Sequence of chain 1.D:
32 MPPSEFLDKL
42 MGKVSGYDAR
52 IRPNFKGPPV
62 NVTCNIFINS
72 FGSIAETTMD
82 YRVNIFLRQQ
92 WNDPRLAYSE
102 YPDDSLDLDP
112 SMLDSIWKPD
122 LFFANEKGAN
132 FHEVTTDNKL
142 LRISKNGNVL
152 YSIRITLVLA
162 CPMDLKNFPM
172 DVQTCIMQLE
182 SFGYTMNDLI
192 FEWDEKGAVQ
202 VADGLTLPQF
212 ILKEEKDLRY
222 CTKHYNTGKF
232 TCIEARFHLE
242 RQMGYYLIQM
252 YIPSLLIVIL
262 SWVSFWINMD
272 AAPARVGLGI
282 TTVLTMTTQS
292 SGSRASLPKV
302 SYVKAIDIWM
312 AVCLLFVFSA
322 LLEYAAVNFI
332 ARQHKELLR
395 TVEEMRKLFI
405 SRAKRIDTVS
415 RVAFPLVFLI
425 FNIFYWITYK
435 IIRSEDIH

Sequence of chain 1.E:
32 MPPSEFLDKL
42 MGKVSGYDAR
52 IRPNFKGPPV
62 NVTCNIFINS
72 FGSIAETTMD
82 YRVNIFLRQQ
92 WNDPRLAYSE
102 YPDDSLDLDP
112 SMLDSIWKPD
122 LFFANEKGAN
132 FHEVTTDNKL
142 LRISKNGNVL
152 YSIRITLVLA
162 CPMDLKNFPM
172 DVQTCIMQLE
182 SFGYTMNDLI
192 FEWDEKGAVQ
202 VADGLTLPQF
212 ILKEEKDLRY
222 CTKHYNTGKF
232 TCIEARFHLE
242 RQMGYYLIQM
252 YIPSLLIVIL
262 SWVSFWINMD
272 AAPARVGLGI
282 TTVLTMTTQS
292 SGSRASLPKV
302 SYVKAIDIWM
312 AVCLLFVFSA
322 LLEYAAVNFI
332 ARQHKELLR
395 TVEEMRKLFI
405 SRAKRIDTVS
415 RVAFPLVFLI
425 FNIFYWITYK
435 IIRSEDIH

Binding-site contacts:
Ligand atom N contacts residue PHE231 of chain 1.D at 3.3 Å.
Ligand atom N contacts residue PHE87 of chain 1.E at 4.4 Å.
Ligand atom O contacts residue PHE87 of chain 1.E at 4.1 Å.
Ligand atom C contacts residue PHE231 of chain 1.D at 4.3 Å (hydrophobic).
Ligand atom OXT contacts residue PHE183 of chain 1.D at 4.4 Å.
Ligand atom C contacts residue ARG89 of chain 1.E at 3.8 Å.
Ligand atom N contacts residue LEU141 of chain 1.E at 3.7 Å.
Ligand atom OXT contacts residue LEU141 of chain 1.E at 3.5 Å.
Ligand atom O contacts residue TYR226 of chain 1.D at 4.4 Å.
Ligand atom CA contacts residue PHE231 of chain 1.D at 3.6 Å (hydrophobic).
Ligand atom N contacts residue PHE183 of chain 1.D at 2.8 Å (h-bond).
Ligand atom C contacts residue THR228 of chain 1.D at 4.0 Å.
Ligand atom OXT contacts residue PHE87 of chain 1.E at 4.3 Å.
Ligand atom C contacts residue PHE87 of chain 1.E at 3.9 Å (hydrophobic).
Ligand atom C contacts residue LEU141 of chain 1.E at 4.3 Å (hydrophobic).
Ligand atom O contacts residue ARG89 of chain 1.E at 2.8 Å (salt-bridge).
Ligand atom OXT contacts residue THR228 of chain 1.D at 4.4 Å.
Ligand atom CA contacts residue PHE183 of chain 1.D at 4.1 Å (hydrophobic).
Ligand atom OXT contacts residue ARG89 of chain 1.E at 3.9 Å.
Ligand atom CA contacts residue PHE87 of chain 1.E at 3.6 Å (hydrophobic).
Ligand atom OXT contacts residue SER153 of chain 1.E at 3.5 Å (h-bond).
Ligand atom O contacts residue THR228 of chain 1.D at 3.5 Å (h-bond).
Ligand atom CA contacts residue TYR226 of chain 1.D at 4.4 Å (hydrophobic).

The protein below binds the small molecule below.
Small molecule (SMILES): NCC(=O)O